The small molecule below binds the protein below.
Small molecule (SMILES): N[C@@H](CS)C(=O)O

Sequence of chain 44.A:
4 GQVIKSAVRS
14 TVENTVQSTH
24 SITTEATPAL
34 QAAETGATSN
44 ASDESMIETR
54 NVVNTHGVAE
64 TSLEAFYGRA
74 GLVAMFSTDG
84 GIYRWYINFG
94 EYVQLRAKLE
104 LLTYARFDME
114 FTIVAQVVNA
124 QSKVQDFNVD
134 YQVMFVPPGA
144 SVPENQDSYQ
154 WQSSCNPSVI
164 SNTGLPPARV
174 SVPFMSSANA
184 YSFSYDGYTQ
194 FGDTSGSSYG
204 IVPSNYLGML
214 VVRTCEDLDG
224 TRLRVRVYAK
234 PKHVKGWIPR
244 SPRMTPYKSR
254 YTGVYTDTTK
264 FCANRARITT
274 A

Sequence of chain 44.C:
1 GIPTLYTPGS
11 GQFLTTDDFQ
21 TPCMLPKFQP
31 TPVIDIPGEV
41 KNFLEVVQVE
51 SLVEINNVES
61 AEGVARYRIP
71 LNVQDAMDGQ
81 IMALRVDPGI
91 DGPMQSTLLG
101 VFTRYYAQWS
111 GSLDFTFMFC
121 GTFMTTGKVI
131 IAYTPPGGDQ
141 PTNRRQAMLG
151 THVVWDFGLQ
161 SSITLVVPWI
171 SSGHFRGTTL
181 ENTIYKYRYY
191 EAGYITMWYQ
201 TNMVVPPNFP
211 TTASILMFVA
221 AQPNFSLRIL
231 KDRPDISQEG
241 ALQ

Binding-site contacts:
Ligand atom SG contacts residue PRO249 of chain 44.A at 3.6 Å.
Ligand atom N contacts residue MET247 of chain 44.A at 3.8 Å.
Ligand atom N contacts residue THR248 of chain 44.A at 4.1 Å.
Ligand atom CA contacts residue ASP235 of chain 44.C at 4.0 Å.
Ligand atom CB contacts residue ASP235 of chain 44.C at 2.8 Å.
Ligand atom SG contacts residue GLY1 of chain 44.P at 4.4 Å.
Ligand atom CB contacts residue THR248 of chain 44.A at 4.5 Å.
Ligand atom CB contacts residue PRO249 of chain 44.A at 4.3 Å (hydrophobic).
Ligand atom CA contacts residue GLY1 of chain 44.P at 2.4 Å.
Ligand atom SG contacts residue ASP235 of chain 44.C at 3.7 Å.
Ligand atom CA contacts residue MET247 of chain 44.A at 4.2 Å (hydrophobic).
Ligand atom N contacts residue GLY1 of chain 44.P at 2.9 Å (h-bond).
Ligand atom SG contacts residue THR248 of chain 44.A at 3.2 Å (h-bond).
Ligand atom O contacts residue ASP235 of chain 44.C at 3.4 Å.
Ligand atom O contacts residue ARG233 of chain 44.C at 4.1 Å.
Ligand atom C contacts residue GLY1 of chain 44.P at 1.3 Å.
Ligand atom O contacts residue MET247 of chain 44.A at 3.8 Å.
Ligand atom C contacts residue MET247 of chain 44.A at 3.7 Å (hydrophobic).
Ligand atom CB contacts residue GLY1 of chain 44.P at 3.7 Å.
Ligand atom SG contacts residue MET247 of chain 44.A at 3.4 Å.
Ligand atom N contacts residue PRO249 of chain 44.A at 3.5 Å.
Ligand atom SG contacts residue ILE236 of chain 44.C at 4.3 Å.
Ligand atom C contacts residue ASP235 of chain 44.C at 4.3 Å.
Ligand atom O contacts residue GLY1 of chain 44.P at 2.2 Å (h-bond).